A protein and the small-molecule ligand that binds it are described below.
Small molecule (SMILES): CC(=O)N[C@H]1[C@H](O[C@H]2[C@H](O)[C@@H](NC(C)=O)CO[C@@H]2CO)O[C@H](CO)[C@@H](O)[C@@H]1O

Sequence of chain 1.A:
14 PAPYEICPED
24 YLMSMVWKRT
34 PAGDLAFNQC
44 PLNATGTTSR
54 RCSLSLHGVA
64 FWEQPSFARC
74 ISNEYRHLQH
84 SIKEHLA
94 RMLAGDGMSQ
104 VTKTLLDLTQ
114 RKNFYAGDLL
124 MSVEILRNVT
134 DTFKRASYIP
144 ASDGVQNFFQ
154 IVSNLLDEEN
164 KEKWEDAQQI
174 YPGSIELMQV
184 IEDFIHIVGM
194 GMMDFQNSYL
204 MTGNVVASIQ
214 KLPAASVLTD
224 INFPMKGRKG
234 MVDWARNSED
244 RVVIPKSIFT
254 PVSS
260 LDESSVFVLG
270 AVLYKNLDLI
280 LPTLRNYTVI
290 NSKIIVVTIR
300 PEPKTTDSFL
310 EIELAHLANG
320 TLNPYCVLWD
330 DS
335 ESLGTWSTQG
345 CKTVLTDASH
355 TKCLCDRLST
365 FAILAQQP

Binding-site contacts:
Ligand atom C3 contacts residue ASN131 of chain 1.A at 3.8 Å.
Ligand atom C5 contacts residue ASN131 of chain 1.A at 3.6 Å.
Ligand atom C8 contacts residue LEU89 of chain 1.A at 3.9 Å (hydrophobic).
Ligand atom O5 contacts residue ASN131 of chain 1.A at 2.2 Å (h-bond).
Ligand atom O6 contacts residue ARG130 of chain 1.A at 4.0 Å.
Ligand atom C7 contacts residue LYS86 of chain 1.A at 4.3 Å.
Ligand atom C7 contacts residue ASN131 of chain 1.A at 3.3 Å.
Ligand atom C8 contacts residue ASN131 of chain 1.A at 4.1 Å.
Ligand atom C1 contacts residue GLU127 of chain 1.A at 4.0 Å.
Ligand atom C6 contacts residue ASN131 of chain 1.A at 4.1 Å.
Ligand atom O7 contacts residue LYS86 of chain 1.A at 3.9 Å.
Ligand atom C8 contacts residue ILE85 of chain 1.A at 3.5 Å (hydrophobic).
Ligand atom O7 contacts residue ASN131 of chain 1.A at 3.6 Å.
Ligand atom C5 contacts residue GLU127 of chain 1.A at 4.0 Å.
Ligand atom C2 contacts residue GLN82 of chain 1.A at 4.3 Å.
Ligand atom C1 contacts residue GLN82 of chain 1.A at 3.5 Å.
Ligand atom C8 contacts residue LYS86 of chain 1.A at 3.9 Å.
Ligand atom C1 contacts residue ASN131 of chain 1.A at 1.4 Å.
Ligand atom C6 contacts residue GLU127 of chain 1.A at 4.2 Å.
Ligand atom C4 contacts residue ASN131 of chain 1.A at 4.2 Å.
Ligand atom N2 contacts residue ASN131 of chain 1.A at 2.8 Å (h-bond).
Ligand atom N2 contacts residue GLN82 of chain 1.A at 3.9 Å.
Ligand atom O6 contacts residue ASN131 of chain 1.A at 3.5 Å (h-bond).
Ligand atom C2 contacts residue ASN131 of chain 1.A at 2.5 Å.
Ligand atom O5 contacts residue GLU127 of chain 1.A at 3.6 Å.